Sequence of chain 1.A:
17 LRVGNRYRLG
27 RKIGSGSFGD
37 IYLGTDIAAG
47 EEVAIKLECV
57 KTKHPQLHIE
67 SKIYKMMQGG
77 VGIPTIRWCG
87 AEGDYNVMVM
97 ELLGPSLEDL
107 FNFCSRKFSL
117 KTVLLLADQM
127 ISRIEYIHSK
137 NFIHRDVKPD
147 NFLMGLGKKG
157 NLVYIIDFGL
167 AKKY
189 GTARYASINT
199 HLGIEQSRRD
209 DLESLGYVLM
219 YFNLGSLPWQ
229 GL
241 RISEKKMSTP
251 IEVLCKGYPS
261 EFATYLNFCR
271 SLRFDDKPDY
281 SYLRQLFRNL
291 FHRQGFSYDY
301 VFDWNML

The small molecule below binds the protein below.
Small molecule (SMILES): Cn1cc(-c2ccnc3c2OCCNC3)c(-c2ccc(F)cc2)n1

Binding-site contacts:
Ligand atom C5 contacts residue ILE37 of chain 1.A at 3.8 Å (hydrophobic).
Ligand atom C11 contacts residue ALA50 of chain 1.A at 3.6 Å (hydrophobic).
Ligand atom C1 contacts residue LEU149 of chain 1.A at 3.6 Å (hydrophobic).
Ligand atom C3 contacts residue GLU97 of chain 1.A at 3.9 Å.
Ligand atom C10 contacts residue LYS52 of chain 1.A at 3.9 Å.
Ligand atom C2 contacts residue ALA50 of chain 1.A at 3.7 Å (hydrophobic).
Ligand atom C9 contacts residue LYS52 of chain 1.A at 3.5 Å.
Ligand atom F1 contacts residue MET94 of chain 1.A at 3.4 Å.
Ligand atom N3 contacts residue ILE162 of chain 1.A at 3.3 Å.
Ligand atom N1 contacts residue LEU99 of chain 1.A at 3.2 Å (h-bond).
Ligand atom F1 contacts residue MET96 of chain 1.A at 3.5 Å.
Ligand atom C18 contacts residue LEU99 of chain 1.A at 3.1 Å (hydrophobic).
Ligand atom O1 contacts residue ILE29 of chain 1.A at 3.3 Å.
Ligand atom N2 contacts residue ILE37 of chain 1.A at 3.4 Å.
Ligand atom C12 contacts residue ILE162 of chain 1.A at 3.5 Å (hydrophobic).
Ligand atom C7 contacts residue MET96 of chain 1.A at 3.9 Å (hydrophobic).
Ligand atom N2 contacts residue ILE162 of chain 1.A at 3.8 Å.
Ligand atom C2 contacts residue MET96 of chain 1.A at 3.4 Å (hydrophobic).
Ligand atom C15 contacts residue LEU149 of chain 1.A at 3.8 Å (hydrophobic).
Ligand atom N3 contacts residue ILE37 of chain 1.A at 3.8 Å.
Ligand atom C8 contacts residue MET96 of chain 1.A at 3.7 Å (hydrophobic).
Ligand atom C8 contacts residue MET94 of chain 1.A at 3.7 Å (hydrophobic).
Ligand atom C6 contacts residue ILE37 of chain 1.A at 3.8 Å (hydrophobic).
Ligand atom N4 contacts residue LEU99 of chain 1.A at 3.1 Å (h-bond).
Ligand atom C16 contacts residue GLY100 of chain 1.A at 3.9 Å.
Ligand atom C11 contacts residue ILE37 of chain 1.A at 3.6 Å (hydrophobic).
Ligand atom F1 contacts residue LYS52 of chain 1.A at 3.5 Å.
Ligand atom C2 contacts residue LEU149 of chain 1.A at 3.7 Å (hydrophobic).
Ligand atom N4 contacts residue GLY100 of chain 1.A at 2.9 Å (h-bond).
Ligand atom C3 contacts residue ALA50 of chain 1.A at 3.2 Å (hydrophobic).
Ligand atom N1 contacts residue ALA50 of chain 1.A at 3.5 Å.
Ligand atom C10 contacts residue ALA50 of chain 1.A at 3.6 Å (hydrophobic).
Ligand atom C3 contacts residue LEU99 of chain 1.A at 3.7 Å (hydrophobic).
Ligand atom C17 contacts residue GLY100 of chain 1.A at 3.4 Å.
Ligand atom C13 contacts residue SER31 of chain 1.A at 3.5 Å.
Ligand atom C13 contacts residue ILE162 of chain 1.A at 3.5 Å (hydrophobic).
Ligand atom C17 contacts residue ILE29 of chain 1.A at 3.9 Å (hydrophobic).
Ligand atom C14 contacts residue LEU99 of chain 1.A at 3.7 Å (hydrophobic).
Ligand atom C9 contacts residue MET96 of chain 1.A at 3.7 Å (hydrophobic).
Ligand atom C3 contacts residue MET96 of chain 1.A at 3.4 Å (hydrophobic).